The protein below binds the small molecule below.
Small molecule (SMILES): NCCCC[C@H](N)C(=O)N[C@@H](CCCN=C(N)N)C(=O)N[C@@H](CCCN=C(N)N)C(=O)N[C@@H](CCCN=C(N)N)C(=O)N[C@H](C=O)Cc1cnc[nH]1

Binding-site contacts:
Ligand atom ND1 contacts residue VAL206 of chain 1.A at 3.8 Å.
Ligand atom CZ contacts residue GLU171 of chain 1.A at 3.7 Å.
Ligand atom C contacts residue PHE130 of chain 1.A at 3.6 Å (hydrophobic).
Ligand atom N contacts residue GLU171 of chain 1.A at 3.0 Å (salt-bridge).
Ligand atom NH2 contacts residue PHE130 of chain 1.A at 3.5 Å.
Ligand atom CZ contacts residue ILE133 of chain 1.A at 3.7 Å (hydrophobic).
Ligand atom CA contacts residue ASP239 of chain 1.A at 3.7 Å.
Ligand atom NH1 contacts residue PHE130 of chain 1.A at 2.9 Å (h-bond).
Ligand atom O contacts residue ASP239 of chain 1.A at 2.9 Å (salt-bridge).
Ligand atom NH2 contacts residue ASP170 of chain 1.A at 2.5 Å (salt-bridge).
Ligand atom NH1 contacts residue GLU171 of chain 1.A at 2.8 Å (salt-bridge).
Ligand atom O contacts residue PHE130 of chain 1.A at 3.6 Å.
Ligand atom CZ contacts residue ASP170 of chain 1.A at 3.6 Å.
Ligand atom NH1 contacts residue THR134 of chain 1.A at 3.2 Å (h-bond).
Ligand atom NH2 contacts residue 1N61 of chain 1.C at 2.8 Å (h-bond).
Ligand atom NH1 contacts residue 1N61 of chain 1.C at 3.6 Å (h-bond).
Ligand atom CD2 contacts residue VAL206 of chain 1.A at 3.7 Å (hydrophobic).
Ligand atom CZ contacts residue 1N61 of chain 1.C at 3.2 Å.
Ligand atom CG contacts residue GLY238 of chain 1.A at 3.3 Å.
Ligand atom N contacts residue PHE130 of chain 1.A at 3.5 Å.
Ligand atom CE1 contacts residue ILE240 of chain 1.A at 3.6 Å (hydrophobic).
Ligand atom CD contacts residue GLU171 of chain 1.A at 3.3 Å.
Ligand atom CZ contacts residue PHE130 of chain 1.A at 3.4 Å (hydrophobic).
Ligand atom CE1 contacts residue GLU243 of chain 1.A at 3.6 Å.
Ligand atom NH2 contacts residue ASP131 of chain 1.A at 3.5 Å (salt-bridge).
Ligand atom CG contacts residue PHE130 of chain 1.A at 3.4 Å (hydrophobic).
Ligand atom CG contacts residue VAL206 of chain 1.A at 3.7 Å (hydrophobic).
Ligand atom NH2 contacts residue ASP234 of chain 1.A at 3.0 Å (salt-bridge).
Ligand atom CG contacts residue GLU171 of chain 1.A at 3.6 Å.
Ligand atom NH2 contacts residue ASP128 of chain 1.A at 2.9 Å (salt-bridge).
Ligand atom CB contacts residue GLU171 of chain 1.A at 3.5 Å.
Ligand atom O contacts residue LYS169 of chain 1.A at 3.4 Å (salt-bridge).
Ligand atom NE contacts residue GLY238 of chain 1.A at 3.3 Å (h-bond).
Ligand atom CE1 contacts residue VAL206 of chain 1.A at 3.8 Å (hydrophobic).
Ligand atom NE contacts residue PHE130 of chain 1.A at 3.6 Å.
Ligand atom NE2 contacts residue VAL206 of chain 1.A at 3.7 Å.
Ligand atom CB contacts residue THR204 of chain 1.A at 3.4 Å.
Ligand atom NH1 contacts residue ILE133 of chain 1.A at 3.6 Å.
Ligand atom NE2 contacts residue GLU243 of chain 1.A at 3.2 Å (salt-bridge).
Ligand atom CD contacts residue GLY238 of chain 1.A at 3.7 Å.

Sequence of chain 1.A:
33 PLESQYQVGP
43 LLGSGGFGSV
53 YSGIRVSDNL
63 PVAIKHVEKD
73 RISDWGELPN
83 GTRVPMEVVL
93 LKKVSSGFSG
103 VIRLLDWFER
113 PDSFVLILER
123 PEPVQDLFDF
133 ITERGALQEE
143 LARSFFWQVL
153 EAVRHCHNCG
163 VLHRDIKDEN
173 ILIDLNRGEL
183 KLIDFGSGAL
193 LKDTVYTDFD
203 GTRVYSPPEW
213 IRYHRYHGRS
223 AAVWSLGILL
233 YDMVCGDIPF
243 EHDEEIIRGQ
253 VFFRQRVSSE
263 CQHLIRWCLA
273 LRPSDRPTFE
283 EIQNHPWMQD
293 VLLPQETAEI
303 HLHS